Sequence of chain 1.D:
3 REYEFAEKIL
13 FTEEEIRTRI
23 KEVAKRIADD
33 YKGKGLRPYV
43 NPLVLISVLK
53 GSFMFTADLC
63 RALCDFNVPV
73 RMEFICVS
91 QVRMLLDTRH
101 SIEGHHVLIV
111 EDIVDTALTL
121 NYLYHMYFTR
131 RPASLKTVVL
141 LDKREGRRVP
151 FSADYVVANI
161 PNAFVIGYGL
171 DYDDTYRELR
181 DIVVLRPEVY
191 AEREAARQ

Binding-site contacts:
Ligand atom O2P contacts residue THR116 of chain 1.D at 3.5 Å (h-bond).
Ligand atom C3' contacts residue ASP112 of chain 1.D at 3.5 Å.
Ligand atom O3P contacts residue ALA117 of chain 1.D at 4.0 Å.
Ligand atom C5 contacts residue LYS143 of chain 1.D at 3.5 Å.
Ligand atom O3P contacts residue THR116 of chain 1.D at 3.3 Å (h-bond).
Ligand atom C8 contacts residue ILE113 of chain 1.D at 4.1 Å (hydrophobic).
Ligand atom C2' contacts residue ASP112 of chain 1.D at 3.3 Å.
Ligand atom O1P contacts residue THR116 of chain 1.D at 2.6 Å (h-bond).
Ligand atom O2P contacts residue ALA117 of chain 1.D at 2.9 Å (h-bond).
Ligand atom C3' contacts residue ILE113 of chain 1.D at 4.0 Å (hydrophobic).
Ligand atom C6 contacts residue VAL165 of chain 1.D at 3.9 Å (hydrophobic).
Ligand atom C2' contacts residue ILE113 of chain 1.D at 4.1 Å (hydrophobic).
Ligand atom P contacts residue ASP115 of chain 1.D at 4.0 Å.
Ligand atom O2P contacts residue LEU118 of chain 1.D at 4.0 Å.
Ligand atom C6 contacts residue LYS143 of chain 1.D at 3.3 Å.
Ligand atom C8 contacts residue ASP115 of chain 1.D at 3.7 Å.
Ligand atom O3P contacts residue THR119 of chain 1.D at 3.0 Å (h-bond).
Ligand atom O2P contacts residue ASP115 of chain 1.D at 3.0 Å (salt-bridge).
Ligand atom N7 contacts residue ASP115 of chain 1.D at 3.5 Å (salt-bridge).
Ligand atom O3' contacts residue ILE113 of chain 1.D at 3.8 Å.
Ligand atom C5 contacts residue ILE113 of chain 1.D at 4.1 Å (hydrophobic).
Ligand atom N7 contacts residue LYS143 of chain 1.D at 3.3 Å (salt-bridge).
Ligand atom O6 contacts residue ALA163 of chain 1.D at 3.1 Å (h-bond).
Ligand atom C2 contacts residue VAL165 of chain 1.D at 3.7 Å (hydrophobic).
Ligand atom O6 contacts residue LYS143 of chain 1.D at 2.5 Å (salt-bridge).
Ligand atom O1P contacts residue ASP115 of chain 1.D at 3.3 Å.
Ligand atom O3' contacts residue GLU111 of chain 1.D at 3.4 Å (salt-bridge).
Ligand atom O6 contacts residue PHE164 of chain 1.D at 3.8 Å.
Ligand atom O2P contacts residue VAL114 of chain 1.D at 4.0 Å.
Ligand atom N7 contacts residue ILE113 of chain 1.D at 3.7 Å.
Ligand atom O1P contacts residue ALA117 of chain 1.D at 3.5 Å (h-bond).
Ligand atom N1 contacts residue VAL165 of chain 1.D at 3.0 Å (h-bond).
Ligand atom O3P contacts residue LEU118 of chain 1.D at 3.6 Å.
Ligand atom C2 contacts residue ASP171 of chain 1.D at 3.5 Å.
Ligand atom P contacts residue ALA117 of chain 1.D at 3.6 Å.
Ligand atom P contacts residue THR116 of chain 1.D at 3.5 Å.
Ligand atom O6 contacts residue VAL165 of chain 1.D at 3.4 Å (h-bond).
Ligand atom O2' contacts residue ASP112 of chain 1.D at 2.9 Å (salt-bridge).
Ligand atom O3' contacts residue ASP112 of chain 1.D at 2.8 Å (salt-bridge).
Ligand atom C5' contacts residue THR119 of chain 1.D at 4.1 Å.

This small molecule binds to this protein.
Small molecule (SMILES): O=c1[nH]cnc2c1ncn2[C@@H]1O[C@H](COP(=O)(O)O)[C@@H](O)[C@H]1O